Sequence of chain 1.A:
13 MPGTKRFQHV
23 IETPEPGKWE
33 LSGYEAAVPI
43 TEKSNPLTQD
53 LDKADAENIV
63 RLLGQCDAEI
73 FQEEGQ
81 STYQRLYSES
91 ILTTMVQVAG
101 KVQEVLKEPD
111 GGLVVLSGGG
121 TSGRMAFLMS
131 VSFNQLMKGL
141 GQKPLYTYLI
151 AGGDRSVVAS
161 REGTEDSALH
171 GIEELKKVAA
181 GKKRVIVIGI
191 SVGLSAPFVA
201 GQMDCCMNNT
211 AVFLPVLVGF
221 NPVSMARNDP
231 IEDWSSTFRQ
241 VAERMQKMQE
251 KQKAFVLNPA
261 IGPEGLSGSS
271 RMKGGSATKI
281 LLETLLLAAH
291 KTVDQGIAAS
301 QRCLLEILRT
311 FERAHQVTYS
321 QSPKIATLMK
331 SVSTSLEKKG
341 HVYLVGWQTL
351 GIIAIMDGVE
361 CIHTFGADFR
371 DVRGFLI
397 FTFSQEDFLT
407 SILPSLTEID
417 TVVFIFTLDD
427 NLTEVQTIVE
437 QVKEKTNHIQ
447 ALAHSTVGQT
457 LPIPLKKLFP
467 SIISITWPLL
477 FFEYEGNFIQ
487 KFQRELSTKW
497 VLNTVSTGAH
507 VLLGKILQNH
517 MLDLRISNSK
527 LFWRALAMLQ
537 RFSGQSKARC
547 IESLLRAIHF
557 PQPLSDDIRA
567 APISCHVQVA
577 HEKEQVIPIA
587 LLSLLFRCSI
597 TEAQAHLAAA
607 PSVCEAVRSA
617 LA

Binding-site contacts:
Ligand atom O4 contacts residue GLY119 of chain 1.A at 4.0 Å.
Ligand atom O1P contacts residue LYS526 of chain 1.A at 3.6 Å.
Ligand atom O3 contacts residue THR121 of chain 1.A at 3.7 Å.
Ligand atom O1P contacts residue VAL192 of chain 1.A at 3.2 Å (h-bond).
Ligand atom O2P contacts residue ALA196 of chain 1.A at 3.5 Å.
Ligand atom C6 contacts residue GLU165 of chain 1.A at 3.5 Å.
Ligand atom C5 contacts residue LYS526 of chain 1.A at 3.9 Å.
Ligand atom O1P contacts residue SER191 of chain 1.A at 3.5 Å (h-bond).
Ligand atom O4 contacts residue THR121 of chain 1.A at 3.1 Å (h-bond).
Ligand atom O2 contacts residue GLU162 of chain 1.A at 3.5 Å (salt-bridge).
Ligand atom O3P contacts residue VAL192 of chain 1.A at 2.8 Å (h-bond).
Ligand atom C5 contacts residue GLY119 of chain 1.A at 3.8 Å.
Ligand atom P contacts residue VAL192 of chain 1.A at 3.5 Å.
Ligand atom O2 contacts residue HIS363 of chain 1.A at 2.9 Å (h-bond).
Ligand atom C1 contacts residue ARG271 of chain 1.A at 3.5 Å.
Ligand atom C6 contacts residue LYS526 of chain 1.A at 4.0 Å.
Ligand atom C4 contacts residue SER270 of chain 1.A at 3.8 Å.
Ligand atom O3P contacts residue SER122 of chain 1.A at 2.6 Å (h-bond).
Ligand atom O4 contacts residue SER122 of chain 1.A at 3.9 Å.
Ligand atom O2P contacts residue SER191 of chain 1.A at 2.5 Å (h-bond).
Ligand atom C6 contacts residue GLY119 of chain 1.A at 3.3 Å.
Ligand atom O6 contacts residue SER270 of chain 1.A at 3.9 Å.
Ligand atom P contacts residue LYS526 of chain 1.A at 3.8 Å.
Ligand atom O3P contacts residue SER191 of chain 1.A at 3.5 Å.
Ligand atom O1 contacts residue ARG271 of chain 1.A at 3.0 Å (salt-bridge).
Ligand atom O3 contacts residue GLU162 of chain 1.A at 2.8 Å (salt-bridge).
Ligand atom C1 contacts residue SER270 of chain 1.A at 3.1 Å.
Ligand atom P contacts residue SER191 of chain 1.A at 3.5 Å.
Ligand atom O5 contacts residue GLU165 of chain 1.A at 2.4 Å (salt-bridge).
Ligand atom C5 contacts residue GLU165 of chain 1.A at 3.1 Å.
Ligand atom O6 contacts residue LYS526 of chain 1.A at 3.1 Å (salt-bridge).
Ligand atom O1P contacts residue GLY193 of chain 1.A at 2.8 Å (h-bond).
Ligand atom O4 contacts residue SER270 of chain 1.A at 4.0 Å.
Ligand atom O1 contacts residue SER270 of chain 1.A at 3.3 Å (h-bond).
Ligand atom O4 contacts residue GLY120 of chain 1.A at 3.9 Å.
Ligand atom C3 contacts residue GLU162 of chain 1.A at 3.5 Å.
Ligand atom C2 contacts residue THR121 of chain 1.A at 4.0 Å.
Ligand atom O3 contacts residue GLY120 of chain 1.A at 3.5 Å.
Ligand atom O5 contacts residue LYS526 of chain 1.A at 2.9 Å (salt-bridge).
Ligand atom O1 contacts residue SER269 of chain 1.A at 3.5 Å.

The protein below binds the small molecule below.
Small molecule (SMILES): O=P(O)(O)OC[C@@H](O)[C@@H](O)[C@H](O)[C@@H](O)CO